Binding-site contacts:
Ligand atom N10 contacts residue GLN280 of chain 1.A at 3.0 Å (h-bond).
Ligand atom C04 contacts residue ILE246 of chain 1.A at 3.5 Å (hydrophobic).
Ligand atom N16 contacts residue MET267 of chain 1.A at 3.7 Å.
Ligand atom C11 contacts residue GLN280 of chain 1.A at 3.4 Å.
Ligand atom C23 contacts residue GLY279 of chain 1.A at 3.9 Å.
Ligand atom C04 contacts residue PHE283 of chain 1.A at 3.7 Å (hydrophobic).
Ligand atom N17 contacts residue MET267 of chain 1.A at 3.9 Å.
Ligand atom CL05 contacts residue SER231 of chain 1.A at 3.6 Å.
Ligand atom CL05 contacts residue LEU229 of chain 1.A at 3.7 Å.
Ligand atom N14 contacts residue GLY279 of chain 1.A at 3.7 Å.
Ligand atom C15 contacts residue MET267 of chain 1.A at 3.7 Å (hydrophobic).
Ligand atom N14 contacts residue MET267 of chain 1.A at 3.7 Å.
Ligand atom C22 contacts residue TYR247 of chain 1.A at 3.6 Å (hydrophobic).
Ligand atom C03 contacts residue PHE283 of chain 1.A at 3.8 Å (hydrophobic).
Ligand atom N08 contacts residue PHE250 of chain 1.A at 3.6 Å.
Ligand atom N18 contacts residue MET267 of chain 1.A at 3.5 Å.
Ligand atom C20 contacts residue LYS272 of chain 1.A at 3.8 Å.
Ligand atom C19 contacts residue MET267 of chain 1.A at 3.7 Å (hydrophobic).
Ligand atom C19 contacts residue PRO266 of chain 1.A at 3.9 Å (hydrophobic).
Ligand atom C21 contacts residue GLU275 of chain 1.A at 3.5 Å.
Ligand atom C12 contacts residue PHE283 of chain 1.A at 3.6 Å (hydrophobic).
Ligand atom C01 contacts residue ILE246 of chain 1.A at 3.7 Å (hydrophobic).
Ligand atom C07 contacts residue PHE283 of chain 1.A at 3.9 Å (hydrophobic).
Ligand atom C12 contacts residue GLY279 of chain 1.A at 3.7 Å.
Ligand atom C09 contacts residue GLN280 of chain 1.A at 3.5 Å.
Ligand atom C15 contacts residue GLY279 of chain 1.A at 3.6 Å.
Ligand atom C13 contacts residue TYR247 of chain 1.A at 3.5 Å (hydrophobic).
Ligand atom C21 contacts residue VAL276 of chain 1.A at 3.8 Å (hydrophobic).
Ligand atom C20 contacts residue PRO266 of chain 1.A at 3.8 Å (hydrophobic).
Ligand atom N18 contacts residue GLY279 of chain 1.A at 3.9 Å.
Ligand atom C12 contacts residue GLN280 of chain 1.A at 3.8 Å.
Ligand atom C12 contacts residue TYR247 of chain 1.A at 3.6 Å (hydrophobic).
Ligand atom C13 contacts residue GLY279 of chain 1.A at 3.5 Å.
Ligand atom N16 contacts residue GLY279 of chain 1.A at 3.9 Å.
Ligand atom C21 contacts residue LYS272 of chain 1.A at 3.3 Å.
Ligand atom C11 contacts residue TYR247 of chain 1.A at 3.1 Å (hydrophobic).
Ligand atom N17 contacts residue GLY279 of chain 1.A at 3.6 Å.
Ligand atom N06 contacts residue PHE283 of chain 1.A at 3.8 Å.
Ligand atom N14 contacts residue TYR247 of chain 1.A at 2.8 Å (h-bond).
Ligand atom C13 contacts residue MET267 of chain 1.A at 3.7 Å (hydrophobic).

Sequence of chain 1.A:
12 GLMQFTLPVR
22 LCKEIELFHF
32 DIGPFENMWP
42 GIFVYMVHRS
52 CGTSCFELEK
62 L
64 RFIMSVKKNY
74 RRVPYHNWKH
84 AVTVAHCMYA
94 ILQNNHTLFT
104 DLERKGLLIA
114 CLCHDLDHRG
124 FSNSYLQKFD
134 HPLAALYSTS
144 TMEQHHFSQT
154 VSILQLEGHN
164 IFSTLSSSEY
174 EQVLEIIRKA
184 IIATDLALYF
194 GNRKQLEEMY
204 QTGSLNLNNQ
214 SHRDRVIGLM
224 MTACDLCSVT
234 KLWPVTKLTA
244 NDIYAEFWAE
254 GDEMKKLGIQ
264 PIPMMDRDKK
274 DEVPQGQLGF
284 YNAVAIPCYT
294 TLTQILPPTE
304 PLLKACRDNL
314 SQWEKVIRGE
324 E

The small molecule below binds the protein below.
Small molecule (SMILES): Cn1nc(N2CCCC2)nc1CCc1nc2ccc(Cl)cn2n1